Sequence of chain 1.U:
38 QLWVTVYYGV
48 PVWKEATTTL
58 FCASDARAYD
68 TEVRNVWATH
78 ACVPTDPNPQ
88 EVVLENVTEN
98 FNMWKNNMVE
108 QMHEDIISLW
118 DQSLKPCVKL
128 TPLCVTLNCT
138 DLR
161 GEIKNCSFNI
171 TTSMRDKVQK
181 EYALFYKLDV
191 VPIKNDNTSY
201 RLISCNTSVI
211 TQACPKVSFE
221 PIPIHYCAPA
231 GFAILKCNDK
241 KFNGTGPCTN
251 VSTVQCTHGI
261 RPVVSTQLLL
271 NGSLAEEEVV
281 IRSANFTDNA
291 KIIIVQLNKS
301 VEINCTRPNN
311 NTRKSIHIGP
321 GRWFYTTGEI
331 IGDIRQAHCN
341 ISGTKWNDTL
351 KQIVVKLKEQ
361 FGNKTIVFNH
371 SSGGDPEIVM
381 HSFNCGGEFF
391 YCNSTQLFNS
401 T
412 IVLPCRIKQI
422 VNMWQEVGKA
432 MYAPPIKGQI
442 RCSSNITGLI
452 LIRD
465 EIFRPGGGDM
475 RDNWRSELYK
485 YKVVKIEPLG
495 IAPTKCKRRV

A protein and the small-molecule ligand that binds it are described below.
Small molecule (SMILES): CC(=O)N[C@H]1[C@H](O[C@H]2[C@H](O)[C@@H](NC(C)=O)CO[C@@H]2CO)O[C@H](CO)[C@@H](O[C@@H]2O[C@H](CO[C@H]3O[C@H](CO)[C@@H](O)[C@H](O)[C@@H]3O)[C@@H](O)[C@H](O)[C@@H]2O)[C@@H]1O

Sequence of chain 1.W:
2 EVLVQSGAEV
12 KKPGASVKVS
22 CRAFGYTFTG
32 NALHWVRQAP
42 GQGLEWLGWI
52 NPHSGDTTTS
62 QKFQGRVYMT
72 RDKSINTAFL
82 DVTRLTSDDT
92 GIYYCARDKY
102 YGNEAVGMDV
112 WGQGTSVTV

Binding-site contacts:
Ligand atom O5 contacts residue GLU2 of chain 1.W at 4.4 Å.
Ligand atom C5 contacts residue ASN250 of chain 1.U at 3.7 Å.
Ligand atom N2 contacts residue ASN250 of chain 1.U at 2.8 Å (h-bond).
Ligand atom C7 contacts residue ASN250 of chain 1.U at 3.1 Å.
Ligand atom O7 contacts residue GLY26 of chain 1.W at 3.0 Å (h-bond).
Ligand atom O4 contacts residue GLU2 of chain 1.W at 4.4 Å.
Ligand atom C8 contacts residue GLY26 of chain 1.W at 4.4 Å.
Ligand atom C6 contacts residue PHE25 of chain 1.W at 4.0 Å (hydrophobic).
Ligand atom O7 contacts residue ASN250 of chain 1.U at 3.2 Å (h-bond).
Ligand atom O3 contacts residue GLU2 of chain 1.W at 3.1 Å (salt-bridge).
Ligand atom O5 contacts residue ASN238 of chain 1.U at 3.7 Å.
Ligand atom C6 contacts residue VAL3 of chain 1.W at 4.2 Å (hydrophobic).
Ligand atom O6 contacts residue PHE25 of chain 1.W at 4.2 Å.
Ligand atom C2 contacts residue ASN250 of chain 1.U at 2.4 Å.
Ligand atom O3 contacts residue PHE25 of chain 1.W at 4.5 Å.
Ligand atom C1 contacts residue ASN250 of chain 1.U at 1.5 Å.
Ligand atom C5 contacts residue PHE25 of chain 1.W at 4.2 Å (hydrophobic).
Ligand atom C1 contacts residue ASN238 of chain 1.U at 4.2 Å.
Ligand atom C7 contacts residue GLY26 of chain 1.W at 3.7 Å.
Ligand atom C3 contacts residue ASN250 of chain 1.U at 3.8 Å.
Ligand atom C8 contacts residue ASN250 of chain 1.U at 4.1 Å.
Ligand atom O5 contacts residue ASN250 of chain 1.U at 2.4 Å (h-bond).
Ligand atom O7 contacts residue PHE25 of chain 1.W at 3.5 Å.
Ligand atom C3 contacts residue GLU2 of chain 1.W at 3.9 Å.
Ligand atom O4 contacts residue GLY26 of chain 1.W at 3.7 Å.
Ligand atom C4 contacts residue ASN250 of chain 1.U at 4.2 Å.
Ligand atom N2 contacts residue GLY26 of chain 1.W at 4.3 Å.
Ligand atom C2 contacts residue GLY26 of chain 1.W at 4.4 Å.